This protein binds this small molecule.
Small molecule (SMILES): CC(=O)N[C@@H]1[C@@H](O)[C@H](O)[C@@H](CO)O[C@H]1O

Binding-site contacts:
Ligand atom O3 contacts residue ASN1286 of chain 1.D at 3.8 Å.
Ligand atom C5 contacts residue GLU1258 of chain 1.D at 4.2 Å.
Ligand atom C2 contacts residue ASN1286 of chain 1.D at 2.5 Å.
Ligand atom C4 contacts residue GLU1258 of chain 1.D at 4.4 Å.
Ligand atom O3 contacts residue GLU1258 of chain 1.D at 2.5 Å (salt-bridge).
Ligand atom C4 contacts residue ASN1286 of chain 1.D at 4.2 Å.
Ligand atom C2 contacts residue GLU1258 of chain 1.D at 3.3 Å.
Ligand atom C1 contacts residue ASN1286 of chain 1.D at 1.4 Å.
Ligand atom O5 contacts residue GLU1258 of chain 1.D at 3.1 Å (salt-bridge).
Ligand atom C8 contacts residue ASN1286 of chain 1.D at 3.6 Å.
Ligand atom C3 contacts residue GLU1258 of chain 1.D at 3.4 Å.
Ligand atom N2 contacts residue ASN1286 of chain 1.D at 3.3 Å (h-bond).
Ligand atom C5 contacts residue ASN1286 of chain 1.D at 3.6 Å.
Ligand atom C7 contacts residue ASN1286 of chain 1.D at 3.8 Å.
Ligand atom O5 contacts residue ASN1286 of chain 1.D at 2.4 Å (h-bond).
Ligand atom C1 contacts residue GLU1258 of chain 1.D at 3.2 Å.
Ligand atom C8 contacts residue GLU1258 of chain 1.D at 4.2 Å.
Ligand atom C3 contacts residue ASN1286 of chain 1.D at 3.6 Å.

Sequence of chain 1.D:
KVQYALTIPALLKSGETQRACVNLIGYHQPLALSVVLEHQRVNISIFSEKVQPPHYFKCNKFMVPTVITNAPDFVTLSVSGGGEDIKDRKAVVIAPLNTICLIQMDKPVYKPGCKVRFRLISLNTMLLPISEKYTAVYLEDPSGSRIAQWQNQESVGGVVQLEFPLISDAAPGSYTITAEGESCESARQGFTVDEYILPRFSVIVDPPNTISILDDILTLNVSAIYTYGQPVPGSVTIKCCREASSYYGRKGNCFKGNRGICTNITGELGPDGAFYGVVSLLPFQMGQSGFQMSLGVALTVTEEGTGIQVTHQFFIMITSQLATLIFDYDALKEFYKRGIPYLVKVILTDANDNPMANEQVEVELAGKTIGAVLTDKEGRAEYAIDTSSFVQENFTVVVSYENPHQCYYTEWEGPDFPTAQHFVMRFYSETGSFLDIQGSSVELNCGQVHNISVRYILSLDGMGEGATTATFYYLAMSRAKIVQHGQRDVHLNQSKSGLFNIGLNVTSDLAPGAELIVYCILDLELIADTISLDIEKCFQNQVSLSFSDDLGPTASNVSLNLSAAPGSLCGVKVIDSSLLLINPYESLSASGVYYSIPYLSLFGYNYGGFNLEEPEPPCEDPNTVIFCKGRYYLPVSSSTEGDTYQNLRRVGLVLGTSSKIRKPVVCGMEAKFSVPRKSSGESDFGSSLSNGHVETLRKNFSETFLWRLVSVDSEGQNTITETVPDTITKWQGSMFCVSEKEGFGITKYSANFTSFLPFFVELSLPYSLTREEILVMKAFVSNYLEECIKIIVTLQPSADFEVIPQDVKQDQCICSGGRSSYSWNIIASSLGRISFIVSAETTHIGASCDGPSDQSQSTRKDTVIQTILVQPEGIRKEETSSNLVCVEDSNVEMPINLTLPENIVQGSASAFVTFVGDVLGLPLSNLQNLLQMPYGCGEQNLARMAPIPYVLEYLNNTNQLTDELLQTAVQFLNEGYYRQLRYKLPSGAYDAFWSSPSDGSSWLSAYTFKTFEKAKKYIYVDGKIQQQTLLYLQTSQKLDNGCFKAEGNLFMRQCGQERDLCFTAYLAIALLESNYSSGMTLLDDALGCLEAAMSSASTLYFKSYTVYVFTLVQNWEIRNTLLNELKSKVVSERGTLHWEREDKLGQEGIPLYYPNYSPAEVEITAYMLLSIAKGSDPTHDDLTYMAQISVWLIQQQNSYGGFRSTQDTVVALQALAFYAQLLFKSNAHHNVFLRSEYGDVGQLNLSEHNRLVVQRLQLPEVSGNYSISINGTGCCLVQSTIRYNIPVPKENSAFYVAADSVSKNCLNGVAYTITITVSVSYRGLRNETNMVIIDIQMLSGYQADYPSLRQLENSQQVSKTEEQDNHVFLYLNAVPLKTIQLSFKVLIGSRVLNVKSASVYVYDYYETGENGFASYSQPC